Binding-site contacts:
Ligand atom C3 contacts residue MET76 of chain 1.A at 4.3 Å (hydrophobic).
Ligand atom C contacts residue ILE34 of chain 1.A at 4.1 Å (hydrophobic).
Ligand atom O contacts residue MET76 of chain 1.A at 2.5 Å.
Ligand atom C4 contacts residue ILE34 of chain 1.A at 3.7 Å (hydrophobic).
Ligand atom C4 contacts residue THR12 of chain 1.A at 4.5 Å.
Ligand atom O contacts residue ILE34 of chain 1.A at 3.6 Å.
Ligand atom C contacts residue ILE16 of chain 1.A at 4.2 Å (hydrophobic).
Ligand atom C2 contacts residue THR12 of chain 1.A at 4.0 Å.
Ligand atom O1 contacts residue ASN79 of chain 1.A at 2.8 Å (h-bond).
Ligand atom N contacts residue ASN79 of chain 1.A at 4.3 Å.
Ligand atom O1 contacts residue ASN78 of chain 1.A at 3.3 Å (h-bond).
Ligand atom C contacts residue ILE13 of chain 1.A at 3.7 Å (hydrophobic).
Ligand atom N1 contacts residue ILE34 of chain 1.A at 3.8 Å.
Ligand atom C2 contacts residue ASN79 of chain 1.A at 4.5 Å.
Ligand atom C4 contacts residue MET76 of chain 1.A at 3.8 Å (hydrophobic).
Ligand atom N1 contacts residue ILE16 of chain 1.A at 3.7 Å.
Ligand atom C4 contacts residue ASN79 of chain 1.A at 3.6 Å.
Ligand atom O contacts residue THR12 of chain 1.A at 3.7 Å.
Ligand atom C contacts residue LEU149 of chain 1.A at 4.2 Å (hydrophobic).
Ligand atom O1 contacts residue GLU80 of chain 1.A at 4.3 Å.
Ligand atom N contacts residue ILE34 of chain 1.A at 3.8 Å.
Ligand atom C2 contacts residue ILE13 of chain 1.A at 4.0 Å (hydrophobic).
Ligand atom O1 contacts residue LYS77 of chain 1.A at 3.5 Å.
Ligand atom C1 contacts residue THR12 of chain 1.A at 4.3 Å.
Ligand atom C3 contacts residue ILE34 of chain 1.A at 3.9 Å (hydrophobic).
Ligand atom N1 contacts residue THR12 of chain 1.A at 3.3 Å.
Ligand atom O contacts residue ASN79 of chain 1.A at 4.4 Å.
Ligand atom C3 contacts residue THR12 of chain 1.A at 3.8 Å.
Ligand atom C1 contacts residue ILE13 of chain 1.A at 4.4 Å (hydrophobic).
Ligand atom N1 contacts residue MET76 of chain 1.A at 3.0 Å.
Ligand atom O1 contacts residue MET76 of chain 1.A at 4.1 Å.
Ligand atom N contacts residue THR12 of chain 1.A at 4.5 Å.
Ligand atom C2 contacts residue GLN9 of chain 1.A at 3.6 Å.
Ligand atom O1 contacts residue ILE34 of chain 1.A at 4.2 Å.

Sequence of chain 1.A:
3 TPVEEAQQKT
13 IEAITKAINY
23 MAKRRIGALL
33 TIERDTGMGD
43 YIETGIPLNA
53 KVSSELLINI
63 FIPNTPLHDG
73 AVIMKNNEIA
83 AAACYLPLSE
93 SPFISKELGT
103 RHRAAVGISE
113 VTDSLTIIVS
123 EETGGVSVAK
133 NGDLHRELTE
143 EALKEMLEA

The small molecule below binds the protein below.
Small molecule (SMILES): CC(C)c1noc(=O)[nH]1